Sequence of chain 1.D:
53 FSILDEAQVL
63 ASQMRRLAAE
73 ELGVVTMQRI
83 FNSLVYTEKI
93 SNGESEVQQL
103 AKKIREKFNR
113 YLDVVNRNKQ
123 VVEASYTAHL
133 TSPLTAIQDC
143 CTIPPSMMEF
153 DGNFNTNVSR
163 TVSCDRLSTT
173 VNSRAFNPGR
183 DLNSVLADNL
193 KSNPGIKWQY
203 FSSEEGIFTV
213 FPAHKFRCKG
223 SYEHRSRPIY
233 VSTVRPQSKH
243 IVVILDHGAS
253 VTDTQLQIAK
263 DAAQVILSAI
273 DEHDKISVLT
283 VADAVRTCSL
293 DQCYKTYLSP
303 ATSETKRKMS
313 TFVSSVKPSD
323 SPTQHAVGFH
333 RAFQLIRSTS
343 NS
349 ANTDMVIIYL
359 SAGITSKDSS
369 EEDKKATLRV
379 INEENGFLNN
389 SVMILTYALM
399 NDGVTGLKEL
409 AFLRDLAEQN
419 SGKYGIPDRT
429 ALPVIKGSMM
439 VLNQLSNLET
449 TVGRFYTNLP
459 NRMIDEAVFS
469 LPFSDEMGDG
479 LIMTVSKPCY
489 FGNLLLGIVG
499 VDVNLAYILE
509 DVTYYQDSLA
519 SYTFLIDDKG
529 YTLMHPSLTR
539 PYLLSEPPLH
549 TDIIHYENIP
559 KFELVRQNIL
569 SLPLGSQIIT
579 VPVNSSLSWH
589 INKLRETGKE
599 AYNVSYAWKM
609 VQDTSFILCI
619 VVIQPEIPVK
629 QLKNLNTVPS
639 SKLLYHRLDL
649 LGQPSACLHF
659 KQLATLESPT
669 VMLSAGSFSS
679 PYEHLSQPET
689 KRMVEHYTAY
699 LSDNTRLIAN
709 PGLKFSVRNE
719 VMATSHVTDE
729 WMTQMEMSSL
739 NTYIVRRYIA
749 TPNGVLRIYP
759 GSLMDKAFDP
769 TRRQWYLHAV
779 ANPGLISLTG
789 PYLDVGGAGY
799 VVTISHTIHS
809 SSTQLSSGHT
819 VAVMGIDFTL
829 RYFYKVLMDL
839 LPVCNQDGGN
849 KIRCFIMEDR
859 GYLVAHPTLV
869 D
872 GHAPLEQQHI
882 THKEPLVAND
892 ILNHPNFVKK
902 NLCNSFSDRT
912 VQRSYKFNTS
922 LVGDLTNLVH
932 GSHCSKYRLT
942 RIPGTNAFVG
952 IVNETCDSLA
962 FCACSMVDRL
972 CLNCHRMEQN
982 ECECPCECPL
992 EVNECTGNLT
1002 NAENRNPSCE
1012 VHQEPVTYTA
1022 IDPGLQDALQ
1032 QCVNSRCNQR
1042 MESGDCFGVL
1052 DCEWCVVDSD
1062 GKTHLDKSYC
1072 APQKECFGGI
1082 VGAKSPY

The small molecule below binds the protein below.
Small molecule (SMILES): CC(=O)N[C@@H]1[C@@H](O)[C@H](O)[C@@H](CO)O[C@H]1O

Binding-site contacts:
Ligand atom C5 contacts residue ASN919 of chain 1.D at 3.6 Å.
Ligand atom C8 contacts residue ASN897 of chain 1.D at 3.5 Å.
Ligand atom O6 contacts residue ASN919 of chain 1.D at 2.3 Å (h-bond).
Ligand atom C6 contacts residue ASN919 of chain 1.D at 3.6 Å.
Ligand atom O7 contacts residue ASN897 of chain 1.D at 2.7 Å (h-bond).
Ligand atom C1 contacts residue ASN897 of chain 1.D at 4.3 Å.
Ligand atom C1 contacts residue ASN919 of chain 1.D at 3.2 Å.
Ligand atom O5 contacts residue ASN919 of chain 1.D at 3.1 Å (h-bond).
Ligand atom C7 contacts residue ASN897 of chain 1.D at 3.5 Å.
Ligand atom O6 contacts residue SER921 of chain 1.D at 3.2 Å.
Ligand atom C6 contacts residue SER921 of chain 1.D at 3.5 Å.
Ligand atom N2 contacts residue ASN897 of chain 1.D at 4.3 Å.